Sequence of chain 27.D:
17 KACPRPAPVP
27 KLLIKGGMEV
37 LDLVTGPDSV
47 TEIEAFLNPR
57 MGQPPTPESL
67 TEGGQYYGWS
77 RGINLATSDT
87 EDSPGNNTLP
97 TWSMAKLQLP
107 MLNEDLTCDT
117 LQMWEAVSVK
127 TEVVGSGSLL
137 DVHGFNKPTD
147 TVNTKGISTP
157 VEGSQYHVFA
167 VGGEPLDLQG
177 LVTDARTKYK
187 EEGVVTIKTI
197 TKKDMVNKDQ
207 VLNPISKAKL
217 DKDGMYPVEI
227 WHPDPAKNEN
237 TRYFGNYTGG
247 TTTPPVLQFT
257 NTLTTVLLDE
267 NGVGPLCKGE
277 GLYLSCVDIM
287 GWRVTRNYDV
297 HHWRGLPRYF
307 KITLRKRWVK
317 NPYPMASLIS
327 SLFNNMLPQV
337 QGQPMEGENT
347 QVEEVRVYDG

Binding-site contacts:
Ligand atom C7 contacts residue TYR72 of chain 27.C at 4.3 Å (hydrophobic).
Ligand atom N5 contacts residue TYR72 of chain 27.C at 2.9 Å (h-bond).
Ligand atom O4 contacts residue TYR72 of chain 27.C at 4.0 Å.
Ligand atom C2 contacts residue GLY78 of chain 27.C at 4.0 Å.
Ligand atom C5 contacts residue TYR72 of chain 27.C at 3.5 Å (hydrophobic).
Ligand atom O4 contacts residue GLY78 of chain 27.C at 3.4 Å.
Ligand atom O4 contacts residue THR291 of chain 27.C at 3.9 Å.
Ligand atom O1A contacts residue TYR72 of chain 27.C at 4.0 Å.
Ligand atom C4 contacts residue TYR72 of chain 27.C at 3.5 Å (hydrophobic).
Ligand atom O4 contacts residue HIS298 of chain 27.C at 3.1 Å (h-bond).
Ligand atom O3 contacts residue GLY78 of chain 27.C at 3.5 Å.
Ligand atom C6 contacts residue ASN93 of chain 27.C at 3.9 Å.
Ligand atom C11 contacts residue ASP85 of chain 27.D at 4.0 Å.
Ligand atom O10 contacts residue ASN293 of chain 27.C at 4.5 Å.
Ligand atom O8 contacts residue TYR72 of chain 27.C at 4.0 Å.
Ligand atom C6 contacts residue TYR72 of chain 27.C at 3.7 Å (hydrophobic).
Ligand atom C8 contacts residue ARG77 of chain 27.C at 4.4 Å.
Ligand atom C3 contacts residue GLY78 of chain 27.C at 3.8 Å.
Ligand atom O1A contacts residue ARG77 of chain 27.C at 2.9 Å (salt-bridge).
Ligand atom O4 contacts residue ASN80 of chain 27.C at 4.4 Å.
Ligand atom C3 contacts residue GLY78 of chain 27.C at 4.1 Å.
Ligand atom O1A contacts residue GLY78 of chain 27.C at 3.1 Å (h-bond).
Ligand atom C4 contacts residue GLY78 of chain 27.C at 3.5 Å.
Ligand atom O6 contacts residue ASN93 of chain 27.C at 4.3 Å.
Ligand atom C3 contacts residue ARG77 of chain 27.C at 4.3 Å.
Ligand atom O8 contacts residue ARG77 of chain 27.C at 3.5 Å (salt-bridge).
Ligand atom C4 contacts residue HIS298 of chain 27.C at 3.9 Å.
Ligand atom C1 contacts residue GLY78 of chain 27.C at 4.0 Å.
Ligand atom C3 contacts residue HIS298 of chain 27.C at 4.0 Å.
Ligand atom C1 contacts residue ARG77 of chain 27.C at 3.4 Å.
Ligand atom C1 contacts residue TYR72 of chain 27.C at 4.3 Å (hydrophobic).
Ligand atom C11 contacts residue TYR72 of chain 27.C at 4.2 Å (hydrophobic).
Ligand atom O1B contacts residue ARG77 of chain 27.C at 3.1 Å (salt-bridge).
Ligand atom O4 contacts residue ILE79 of chain 27.C at 3.9 Å.
Ligand atom C10 contacts residue TYR72 of chain 27.C at 4.0 Å (hydrophobic).
Ligand atom O1B contacts residue SER89 of chain 27.C at 4.4 Å.
Ligand atom O1B contacts residue TYR72 of chain 27.C at 4.2 Å.

Sequence of chain 27.C:
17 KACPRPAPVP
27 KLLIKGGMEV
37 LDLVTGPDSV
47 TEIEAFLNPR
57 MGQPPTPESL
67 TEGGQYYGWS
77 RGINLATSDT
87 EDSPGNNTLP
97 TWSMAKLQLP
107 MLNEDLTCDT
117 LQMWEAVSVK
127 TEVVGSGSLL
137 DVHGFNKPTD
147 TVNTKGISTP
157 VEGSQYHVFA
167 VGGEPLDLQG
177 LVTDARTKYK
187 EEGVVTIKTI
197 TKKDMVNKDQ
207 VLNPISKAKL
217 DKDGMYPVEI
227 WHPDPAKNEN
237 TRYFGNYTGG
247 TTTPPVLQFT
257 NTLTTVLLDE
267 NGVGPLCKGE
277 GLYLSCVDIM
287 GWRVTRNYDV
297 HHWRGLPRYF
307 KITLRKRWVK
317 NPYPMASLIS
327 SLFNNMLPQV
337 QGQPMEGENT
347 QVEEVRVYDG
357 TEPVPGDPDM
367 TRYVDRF

A small-molecule ligand and the protein it binds are described below.
Small molecule (SMILES): CC(=O)N[C@@H]1[C@@H](O[C@@H]2O[C@H](CO)[C@H](O)[C@H](O[C@]3(C(=O)O)C[C@H](O)[C@@H](NC(C)=O)[C@H]([C@H](O)[C@H](O)CO)O3)[C@H]2O)[C@H](O)[C@@H](CO[C@]2(C(=O)O)C[C@H](O)[C@@H](NC(C)=O)[C@H]([C@H](O)[C@H](O)CO)O2)O[C@H]1O